The protein below binds the small molecule below.
Small molecule (SMILES): NCCc1ccco1

Sequence of chain 2.A:
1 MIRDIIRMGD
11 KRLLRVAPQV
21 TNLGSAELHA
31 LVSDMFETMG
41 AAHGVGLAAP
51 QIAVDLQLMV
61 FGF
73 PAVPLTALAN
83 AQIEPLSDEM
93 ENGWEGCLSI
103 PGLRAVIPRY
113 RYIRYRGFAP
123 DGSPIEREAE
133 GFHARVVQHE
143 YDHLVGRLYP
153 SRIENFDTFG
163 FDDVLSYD

Binding-site contacts:
Ligand atom O3 contacts residue GLU97 of chain 2.A at 4.2 Å.
Ligand atom C7 contacts residue GLY98 of chain 2.A at 3.8 Å.
Ligand atom N8 contacts residue GLY98 of chain 2.A at 3.5 Å (h-bond).
Ligand atom C5 contacts residue TRP96 of chain 2.A at 4.0 Å (hydrophobic).
Ligand atom O3 contacts residue GLY98 of chain 2.A at 4.4 Å.
Ligand atom O3 contacts residue VAL138 of chain 2.A at 4.1 Å.
Ligand atom C7 contacts residue CD1 of chain 2.C at 4.0 Å.
Ligand atom C2 contacts residue VAL45 of chain 2.A at 3.9 Å (hydrophobic).
Ligand atom N8 contacts residue GLU142 of chain 2.A at 4.2 Å.
Ligand atom C5 contacts residue PHE134 of chain 2.A at 3.7 Å (hydrophobic).
Ligand atom C6 contacts residue VAL138 of chain 2.A at 4.1 Å (hydrophobic).
Ligand atom C4 contacts residue ARG137 of chain 2.A at 3.9 Å.
Ligand atom C2 contacts residue VAL138 of chain 2.A at 4.1 Å (hydrophobic).
Ligand atom N8 contacts residue GLY46 of chain 2.A at 4.0 Å.
Ligand atom C6 contacts residue GLY46 of chain 2.A at 4.0 Å.
Ligand atom C4 contacts residue TRP96 of chain 2.A at 4.1 Å (hydrophobic).
Ligand atom C2 contacts residue GLY98 of chain 2.A at 4.2 Å.
Ligand atom N8 contacts residue HIS141 of chain 2.A at 4.4 Å.
Ligand atom C6 contacts residue VAL45 of chain 2.A at 3.7 Å (hydrophobic).
Ligand atom N8 contacts residue VAL45 of chain 2.A at 4.4 Å.
Ligand atom C7 contacts residue HIS141 of chain 2.A at 3.4 Å.
Ligand atom C5 contacts residue GLU97 of chain 2.A at 4.1 Å.
Ligand atom C6 contacts residue HIS141 of chain 2.A at 4.1 Å.
Ligand atom N8 contacts residue CYS99 of chain 2.A at 4.3 Å.
Ligand atom N8 contacts residue CD1 of chain 2.F at 4.2 Å.
Ligand atom C1 contacts residue VAL45 of chain 2.A at 3.5 Å (hydrophobic).
Ligand atom C4 contacts residue GLU97 of chain 2.A at 3.4 Å.
Ligand atom C4 contacts residue HIS141 of chain 2.A at 4.2 Å.
Ligand atom C2 contacts residue HIS141 of chain 2.A at 4.2 Å.
Ligand atom C1 contacts residue VAL138 of chain 2.A at 4.3 Å (hydrophobic).
Ligand atom C1 contacts residue PHE134 of chain 2.A at 4.2 Å (hydrophobic).
Ligand atom C5 contacts residue GLY98 of chain 2.A at 4.3 Å.
Ligand atom C7 contacts residue CD1 of chain 2.F at 3.4 Å.
Ligand atom C6 contacts residue GLU142 of chain 2.A at 3.3 Å.
Ligand atom C7 contacts residue GLU142 of chain 2.A at 3.0 Å.
Ligand atom C1 contacts residue GLY98 of chain 2.A at 4.3 Å.
Ligand atom C7 contacts residue GLY46 of chain 2.A at 4.0 Å.
Ligand atom C4 contacts residue PHE134 of chain 2.A at 4.3 Å (hydrophobic).
Ligand atom O3 contacts residue HIS141 of chain 2.A at 3.4 Å (h-bond).